Sequence of chain 1.A:
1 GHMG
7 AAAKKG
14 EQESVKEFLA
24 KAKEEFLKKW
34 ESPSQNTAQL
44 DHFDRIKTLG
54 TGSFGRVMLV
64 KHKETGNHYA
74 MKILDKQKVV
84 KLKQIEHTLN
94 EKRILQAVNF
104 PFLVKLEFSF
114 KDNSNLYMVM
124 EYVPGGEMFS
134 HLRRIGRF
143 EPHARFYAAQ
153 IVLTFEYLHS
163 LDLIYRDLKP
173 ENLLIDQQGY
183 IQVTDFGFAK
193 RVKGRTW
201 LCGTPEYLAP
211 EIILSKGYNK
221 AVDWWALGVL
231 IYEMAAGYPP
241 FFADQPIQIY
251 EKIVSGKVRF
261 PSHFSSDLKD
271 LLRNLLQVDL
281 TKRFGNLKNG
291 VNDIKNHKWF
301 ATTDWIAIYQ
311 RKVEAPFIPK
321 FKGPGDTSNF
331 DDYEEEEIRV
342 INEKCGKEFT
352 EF

A small-molecule ligand and the protein it binds are described below.
Small molecule (SMILES): c1cc2c(cc1C[NH2+]C1CCCC1)OCO2

Binding-site contacts:
Ligand atom C11 contacts residue MPD1 of chain 1.C at 4.1 Å.
Ligand atom C11 contacts residue SER17 of chain 1.A at 4.1 Å.
Ligand atom C10 contacts residue MPD1 of chain 1.C at 3.4 Å.
Ligand atom N contacts residue SER17 of chain 1.A at 4.1 Å.
Ligand atom C9 contacts residue MPD1 of chain 1.C at 4.1 Å.
Ligand atom C8 contacts residue GLN310 of chain 1.A at 4.1 Å.
Ligand atom C11 contacts residue ILE306 of chain 1.A at 4.5 Å (hydrophobic).
Ligand atom C9 contacts residue GLN310 of chain 1.A at 4.1 Å.
Ligand atom C10 contacts residue PHE21 of chain 1.A at 4.3 Å (hydrophobic).
Ligand atom N contacts residue ILE306 of chain 1.A at 4.4 Å.
Ligand atom C9 contacts residue TYR309 of chain 1.A at 4.4 Å (hydrophobic).
Ligand atom C7 contacts residue SER17 of chain 1.A at 4.5 Å.